Binding-site contacts:
Ligand atom C4 contacts residue ASN212 of chain 5.E at 4.2 Å.
Ligand atom C5 contacts residue ASN212 of chain 5.E at 3.7 Å.
Ligand atom N2 contacts residue ASN212 of chain 5.E at 2.9 Å (h-bond).
Ligand atom C1 contacts residue ASN212 of chain 5.E at 1.4 Å.
Ligand atom C2 contacts residue ASN212 of chain 5.E at 2.4 Å.
Ligand atom C7 contacts residue ASN212 of chain 5.E at 3.9 Å.
Ligand atom C1 contacts residue ILE211 of chain 5.E at 4.2 Å (hydrophobic).
Ligand atom O7 contacts residue ASN212 of chain 5.E at 4.5 Å.
Ligand atom N2 contacts residue ILE211 of chain 5.E at 4.3 Å.
Ligand atom C3 contacts residue ASN212 of chain 5.E at 3.8 Å.
Ligand atom O5 contacts residue ASN212 of chain 5.E at 2.4 Å (h-bond).

A small-molecule ligand and the protein it binds are described below.
Small molecule (SMILES): CC(=O)N[C@@H]1[C@@H](O)[C@H](O)[C@@H](CO)O[C@H]1O

Sequence of chain 5.E:
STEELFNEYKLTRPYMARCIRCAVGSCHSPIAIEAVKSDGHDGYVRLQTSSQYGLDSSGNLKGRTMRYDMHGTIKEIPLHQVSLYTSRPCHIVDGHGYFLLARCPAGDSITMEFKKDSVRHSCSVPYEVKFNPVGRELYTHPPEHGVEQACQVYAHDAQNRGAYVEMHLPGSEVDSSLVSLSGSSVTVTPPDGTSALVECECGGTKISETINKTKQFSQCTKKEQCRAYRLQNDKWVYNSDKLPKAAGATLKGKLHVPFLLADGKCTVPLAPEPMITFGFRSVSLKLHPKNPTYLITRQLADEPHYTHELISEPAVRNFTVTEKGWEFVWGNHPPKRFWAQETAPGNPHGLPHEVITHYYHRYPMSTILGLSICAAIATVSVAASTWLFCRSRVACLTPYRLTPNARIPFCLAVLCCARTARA